Sequence of chain 33.C:
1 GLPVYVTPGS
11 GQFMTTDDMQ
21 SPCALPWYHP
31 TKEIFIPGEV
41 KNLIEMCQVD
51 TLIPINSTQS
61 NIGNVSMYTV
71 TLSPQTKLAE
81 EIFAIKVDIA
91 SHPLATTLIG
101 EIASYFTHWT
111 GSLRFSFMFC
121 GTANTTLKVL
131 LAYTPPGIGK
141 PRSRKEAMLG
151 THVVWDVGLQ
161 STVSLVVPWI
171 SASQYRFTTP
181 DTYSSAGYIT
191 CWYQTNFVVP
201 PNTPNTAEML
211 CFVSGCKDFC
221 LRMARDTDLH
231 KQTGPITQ

Sequence of chain 33.A:
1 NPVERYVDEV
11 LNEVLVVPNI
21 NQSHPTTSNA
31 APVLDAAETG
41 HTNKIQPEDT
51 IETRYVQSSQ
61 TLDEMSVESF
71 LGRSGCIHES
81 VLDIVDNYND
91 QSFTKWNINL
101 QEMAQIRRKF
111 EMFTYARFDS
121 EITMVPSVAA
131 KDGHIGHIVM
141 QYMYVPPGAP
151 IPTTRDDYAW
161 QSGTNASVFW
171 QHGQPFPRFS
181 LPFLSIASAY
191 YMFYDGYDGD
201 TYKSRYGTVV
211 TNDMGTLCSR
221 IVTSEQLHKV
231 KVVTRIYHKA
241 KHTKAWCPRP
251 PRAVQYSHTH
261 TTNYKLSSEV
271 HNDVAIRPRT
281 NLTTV

Binding-site contacts:
Ligand atom CM6 contacts residue TYR144 of chain 33.A at 3.6 Å (hydrophobic).
Ligand atom F2 contacts residue TYR142 of chain 33.A at 3.6 Å.
Ligand atom F2 contacts residue VAL168 of chain 33.A at 2.9 Å.
Ligand atom CM6 contacts residue MET214 of chain 33.A at 3.4 Å (hydrophobic).
Ligand atom C2A contacts residue PHE179 of chain 33.A at 3.5 Å (hydrophobic).
Ligand atom CM6 contacts residue LEU184 of chain 33.A at 3.4 Å (hydrophobic).
Ligand atom C4 contacts residue TYR190 of chain 33.A at 3.6 Å (hydrophobic).
Ligand atom C3A contacts residue PHE179 of chain 33.A at 3.4 Å (hydrophobic).
Ligand atom CM2 contacts residue ILE122 of chain 33.A at 3.5 Å (hydrophobic).
Ligand atom N3A contacts residue LEU217 of chain 33.A at 3.6 Å.
Ligand atom F2 contacts residue PHE179 of chain 33.A at 3.6 Å.
Ligand atom C4B contacts residue LEU181 of chain 33.A at 3.8 Å (hydrophobic).
Ligand atom N1A contacts residue PHE179 of chain 33.A at 3.6 Å.
Ligand atom CM4 contacts residue TYR142 of chain 33.A at 3.5 Å (hydrophobic).
Ligand atom CM3 contacts residue ASN212 of chain 33.A at 3.6 Å.
Ligand atom O1B contacts residue ILE98 of chain 33.A at 3.1 Å.
Ligand atom N3A contacts residue PHE179 of chain 33.A at 3.2 Å.
Ligand atom C1B contacts residue ILE98 of chain 33.A at 3.7 Å (hydrophobic).
Ligand atom C1B contacts residue LEU181 of chain 33.A at 3.8 Å (hydrophobic).
Ligand atom F3 contacts residue ALA166 of chain 33.A at 3.2 Å.
Ligand atom O1 contacts residue MET214 of chain 33.A at 3.3 Å.
Ligand atom CM3 contacts residue TYR190 of chain 33.A at 3.7 Å (hydrophobic).
Ligand atom C2A contacts residue TYR144 of chain 33.A at 3.6 Å (hydrophobic).
Ligand atom O1A contacts residue TYR144 of chain 33.A at 3.3 Å.
Ligand atom N2 contacts residue LEU100 of chain 33.A at 3.8 Å.
Ligand atom N1A contacts residue TYR144 of chain 33.A at 3.3 Å.
Ligand atom F3 contacts residue TYR144 of chain 33.A at 3.1 Å.
Ligand atom C6B contacts residue LEU181 of chain 33.A at 3.5 Å (hydrophobic).
Ligand atom O1 contacts residue LEU100 of chain 33.A at 3.7 Å.
Ligand atom F1 contacts residue MET124 of chain 33.A at 3.5 Å.
Ligand atom F3 contacts residue TYR142 of chain 33.A at 2.6 Å.
Ligand atom C5B contacts residue TYR144 of chain 33.A at 3.7 Å (hydrophobic).
Ligand atom C4 contacts residue LEU100 of chain 33.A at 3.7 Å (hydrophobic).
Ligand atom F1 contacts residue TYR142 of chain 33.A at 3.3 Å.
Ligand atom F1 contacts residue LEU217 of chain 33.A at 3.3 Å.
Ligand atom C5B contacts residue LEU181 of chain 33.A at 3.5 Å (hydrophobic).
Ligand atom F3 contacts residue MET143 of chain 33.A at 3.3 Å.
Ligand atom C3 contacts residue LEU100 of chain 33.A at 3.6 Å (hydrophobic).
Ligand atom C1C contacts residue MET214 of chain 33.A at 3.5 Å (hydrophobic).
Ligand atom C3A contacts residue TYR144 of chain 33.A at 3.7 Å (hydrophobic).

This protein binds this small molecule.
Small molecule (SMILES): Cc1cc(CCCOc2c(C)cc(-c3noc(C(F)(F)F)n3)cc2C)on1